Sequence of chain 32.E:
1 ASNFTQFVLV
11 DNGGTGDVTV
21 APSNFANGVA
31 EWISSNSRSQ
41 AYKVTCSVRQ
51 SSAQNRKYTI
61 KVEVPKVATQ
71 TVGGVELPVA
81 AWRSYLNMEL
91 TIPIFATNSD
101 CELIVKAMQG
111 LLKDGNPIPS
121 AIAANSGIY

The protein below binds the small molecule below.
Small molecule (SMILES): N=c1ccn([C@@H]2O[C@H](CO[P](=O)(O)O[C@H]3[C@@H](O)[C@H](n4cnc5c(N)ncnc54)O[C@@H]3CO[P](=O)(O)O[C@H]3[C@@H](O)[C@H](n4ccc(N)nc4=O)O[C@@H]3CO[P](=O)(O)O[C@H]3[C@@H](O)[C@H](n4ccc(=O)[nH]c4=O)O[C@@H]3CO[P](=O)(O)O[C@H]3[C@@H](O)[C@H](n4cnc5c(N)ncnc54)O[C@@H]3CO[P](=O)(O)O[C@H]3[C@@H](O)[C@H](n4cnc5c(=O)nc(N)[nH]c54)O[C@@H]3CO[P](=O)(O)O[C@H]3[C@@H](O)[C@H](n4cnc5c(=O)nc(N)[nH]c54)O[C@@H]3CO)[C@@H](O[P](=O)(O)OC[C@H]3O[C@@H](n4ccc(N)nc4=O)[C@H](O)[C@@H]3O)[C@H]2O)c(=O)[nH]1

Binding-site contacts:
Ligand atom C4 contacts residue TYR85 of chain 32.E at 3.6 Å (hydrophobic).
Ligand atom N6 contacts residue THR59 of chain 32.E at 2.8 Å (h-bond).
Ligand atom N7 contacts residue THR45 of chain 32.E at 2.6 Å (h-bond).
Ligand atom N6 contacts residue CYS46 of chain 32.E at 3.3 Å (h-bond).
Ligand atom OP2 contacts residue ASN55 of chain 58.E at 3.4 Å (h-bond).
Ligand atom N3 contacts residue TYR85 of chain 32.E at 3.5 Å.
Ligand atom C2 contacts residue SER47 of chain 32.E at 3.2 Å.
Ligand atom OP1 contacts residue SER51 of chain 58.E at 2.9 Å (h-bond).
Ligand atom OP2 contacts residue LYS43 of chain 32.E at 2.7 Å (salt-bridge).
Ligand atom C8 contacts residue LYS61 of chain 32.E at 3.4 Å.
Ligand atom C6 contacts residue THR45 of chain 32.E at 3.3 Å.
Ligand atom N6 contacts residue THR45 of chain 32.E at 2.7 Å (h-bond).
Ligand atom N1 contacts residue SER47 of chain 32.E at 2.9 Å (h-bond).
Ligand atom C5' contacts residue TYR85 of chain 32.E at 2.9 Å (hydrophobic).
Ligand atom OP1 contacts residue ARG49 of chain 58.E at 2.5 Å (salt-bridge).
Ligand atom OP2 contacts residue TYR85 of chain 32.E at 2.7 Å (h-bond).
Ligand atom N9 contacts residue LYS61 of chain 32.E at 3.3 Å (salt-bridge).
Ligand atom O3' contacts residue SER51 of chain 58.E at 3.3 Å (h-bond).
Ligand atom O2' contacts residue TYR85 of chain 32.E at 3.4 Å.
Ligand atom OP1 contacts residue SER52 of chain 58.E at 3.2 Å.
Ligand atom N1 contacts residue TYR85 of chain 32.E at 3.5 Å.
Ligand atom O2' contacts residue GLU63 of chain 32.E at 3.2 Å (salt-bridge).
Ligand atom O2 contacts residue ASN87 of chain 32.E at 3.3 Å (h-bond).
Ligand atom C2' contacts residue TYR85 of chain 32.E at 3.4 Å (hydrophobic).
Ligand atom C5' contacts residue ARG49 of chain 58.E at 3.5 Å.
Ligand atom C3' contacts residue TYR85 of chain 32.E at 3.4 Å (hydrophobic).
Ligand atom C2' contacts residue GLU63 of chain 32.E at 3.5 Å.
Ligand atom C4' contacts residue TYR85 of chain 32.E at 3.2 Å (hydrophobic).
Ligand atom OP2 contacts residue LYS57 of chain 58.E at 2.6 Å (salt-bridge).
Ligand atom OP2 contacts residue SER51 of chain 58.E at 3.4 Å (h-bond).
Ligand atom OP2 contacts residue ARG49 of chain 58.E at 2.3 Å (salt-bridge).
Ligand atom C5' contacts residue SER51 of chain 58.E at 3.3 Å.
Ligand atom C5 contacts residue THR45 of chain 32.E at 3.2 Å.
Ligand atom OP1 contacts residue SER51 of chain 58.E at 3.5 Å.
Ligand atom O3' contacts residue ARG49 of chain 58.E at 3.4 Å (salt-bridge).
Ligand atom P contacts residue ARG49 of chain 58.E at 3.0 Å.
Ligand atom O4' contacts residue LYS61 of chain 32.E at 2.8 Å (salt-bridge).
Ligand atom P contacts residue SER51 of chain 58.E at 3.5 Å.
Ligand atom OP1 contacts residue ASN55 of chain 58.E at 2.8 Å (h-bond).
Ligand atom N7 contacts residue LYS61 of chain 32.E at 3.3 Å.

Sequence of chain 58.E:
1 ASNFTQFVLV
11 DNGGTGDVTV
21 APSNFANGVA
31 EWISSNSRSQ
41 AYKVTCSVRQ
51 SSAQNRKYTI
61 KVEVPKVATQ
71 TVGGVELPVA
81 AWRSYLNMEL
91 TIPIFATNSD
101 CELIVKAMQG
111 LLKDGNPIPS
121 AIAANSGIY